Sequence of chain 1.A:
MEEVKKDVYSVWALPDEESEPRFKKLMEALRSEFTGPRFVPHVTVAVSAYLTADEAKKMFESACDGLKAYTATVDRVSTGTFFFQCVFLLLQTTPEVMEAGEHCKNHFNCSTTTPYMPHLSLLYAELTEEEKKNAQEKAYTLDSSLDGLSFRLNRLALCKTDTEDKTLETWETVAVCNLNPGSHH

This small molecule binds to this protein.
Small molecule (SMILES): O=c1ccn([C@@H]2O[C@H](CO)[C@H]3O[V](=O)(O)(O)O[C@H]32)c(=O)[nH]1

Binding-site contacts:
Ligand atom C5' contacts residue PRO37 of chain 1.A at 4.5 Å (hydrophobic).
Ligand atom C5 contacts residue PRO37 of chain 1.A at 4.0 Å (hydrophobic).
Ligand atom O2 contacts residue GLY36 of chain 1.A at 3.7 Å.
Ligand atom C2 contacts residue PRO37 of chain 1.A at 3.2 Å (hydrophobic).
Ligand atom C4 contacts residue ARG38 of chain 1.A at 3.1 Å.
Ligand atom C5 contacts residue ARG38 of chain 1.A at 4.2 Å.
Ligand atom O4 contacts residue PRO37 of chain 1.A at 3.2 Å (h-bond).
Ligand atom O2 contacts residue PRO37 of chain 1.A at 3.3 Å.
Ligand atom N1 contacts residue PRO37 of chain 1.A at 4.2 Å.
Ligand atom C5' contacts residue ARG31 of chain 1.A at 3.7 Å.
Ligand atom C5 contacts residue LEU168 of chain 1.A at 4.3 Å (hydrophobic).
Ligand atom O4 contacts residue LEU168 of chain 1.A at 3.0 Å.
Ligand atom O5' contacts residue PRO37 of chain 1.A at 4.4 Å.
Ligand atom O4 contacts residue ARG38 of chain 1.A at 3.3 Å (salt-bridge).
Ligand atom C4' contacts residue ARG31 of chain 1.A at 4.4 Å.
Ligand atom C5' contacts residue GLY36 of chain 1.A at 3.4 Å.
Ligand atom C3' contacts residue ARG31 of chain 1.A at 3.9 Å.
Ligand atom N3 contacts residue PRO37 of chain 1.A at 2.5 Å.
Ligand atom O2 contacts residue ARG38 of chain 1.A at 2.5 Å (salt-bridge).
Ligand atom N1 contacts residue ARG38 of chain 1.A at 4.2 Å.
Ligand atom N3 contacts residue PHE39 of chain 1.A at 3.8 Å.
Ligand atom C2 contacts residue ARG38 of chain 1.A at 2.8 Å.
Ligand atom C4 contacts residue PHE39 of chain 1.A at 4.2 Å (hydrophobic).
Ligand atom C6 contacts residue PRO37 of chain 1.A at 4.4 Å (hydrophobic).
Ligand atom N3 contacts residue ARG38 of chain 1.A at 2.4 Å (salt-bridge).
Ligand atom C4 contacts residue PRO37 of chain 1.A at 3.3 Å (hydrophobic).
Ligand atom O4 contacts residue PHE39 of chain 1.A at 3.6 Å.
Ligand atom C2 contacts residue GLY36 of chain 1.A at 4.5 Å.
Ligand atom C4 contacts residue LEU168 of chain 1.A at 4.0 Å (hydrophobic).
Ligand atom O2 contacts residue ARG31 of chain 1.A at 3.6 Å.
Ligand atom O5' contacts residue GLY36 of chain 1.A at 3.5 Å (h-bond).
Ligand atom C5 contacts residue THR167 of chain 1.A at 4.4 Å.